This small molecule binds to this protein.
Small molecule (SMILES): CC(=O)N[C@H]1[C@H](O[C@H]2[C@H](O)[C@@H](NC(C)=O)CO[C@@H]2CO)O[C@H](CO[C@H]2O[C@H](CO)[C@@H](O)[C@H](O)[C@@H]2O)[C@@H](O[C@H]2O[C@H](CO)[C@@H](O)[C@H](O)[C@@H]2O)[C@@H]1O[C@@H]1O[C@H](CS(=O)(=O)O)[C@@H](O[C@@H]2O[C@H](CO)[C@@H](O)[C@H](O)[C@H]2O)[C@H](O)[C@H]1O

Binding-site contacts:
Ligand atom C8 contacts residue PRO175 of chain 1.A at 4.4 Å (hydrophobic).
Ligand atom C4 contacts residue ASN83 of chain 1.A at 4.3 Å.
Ligand atom C1 contacts residue GLY71 of chain 1.B at 3.8 Å.
Ligand atom C8 contacts residue TYR43 of chain 1.B at 3.9 Å (hydrophobic).
Ligand atom O7 contacts residue GLY71 of chain 1.B at 4.2 Å.
Ligand atom O4 contacts residue LEU174 of chain 1.A at 4.0 Å.
Ligand atom C6 contacts residue GLY172 of chain 1.A at 3.7 Å.
Ligand atom C8 contacts residue GLY172 of chain 1.A at 4.1 Å.
Ligand atom C7 contacts residue PRO40 of chain 1.B at 4.4 Å (hydrophobic).
Ligand atom C7 contacts residue ASN83 of chain 1.A at 3.7 Å.
Ligand atom N2 contacts residue LEU174 of chain 1.A at 4.4 Å.
Ligand atom C7 contacts residue LEU174 of chain 1.A at 4.2 Å (hydrophobic).
Ligand atom O6 contacts residue LYS176 of chain 1.A at 3.2 Å (salt-bridge).
Ligand atom N2 contacts residue PRO40 of chain 1.B at 4.1 Å.
Ligand atom C2 contacts residue ASN83 of chain 1.A at 2.4 Å.
Ligand atom O5 contacts residue GLY71 of chain 1.B at 3.8 Å.
Ligand atom O5 contacts residue LEU174 of chain 1.A at 4.2 Å.
Ligand atom C8 contacts residue PRO40 of chain 1.B at 3.6 Å (hydrophobic).
Ligand atom C4 contacts residue LEU174 of chain 1.A at 4.2 Å (hydrophobic).
Ligand atom C2 contacts residue GLY71 of chain 1.B at 3.9 Å.
Ligand atom O7 contacts residue ASN83 of chain 1.A at 4.4 Å.
Ligand atom C6 contacts residue LYS176 of chain 1.A at 4.4 Å.
Ligand atom O6 contacts residue LEU174 of chain 1.A at 2.9 Å (h-bond).
Ligand atom C3 contacts residue ASN83 of chain 1.A at 3.7 Å.
Ligand atom C1 contacts residue ASN83 of chain 1.A at 1.4 Å.
Ligand atom O4 contacts residue LYS176 of chain 1.A at 4.2 Å.
Ligand atom C8 contacts residue THR173 of chain 1.A at 4.3 Å.
Ligand atom O6 contacts residue THR173 of chain 1.A at 4.2 Å.
Ligand atom C7 contacts residue LYS176 of chain 1.A at 4.4 Å.
Ligand atom N2 contacts residue ASN83 of chain 1.A at 2.6 Å (h-bond).
Ligand atom C5 contacts residue ASN83 of chain 1.A at 3.7 Å.
Ligand atom O6 contacts residue GLY172 of chain 1.A at 3.5 Å (h-bond).
Ligand atom C6 contacts residue LEU174 of chain 1.A at 3.3 Å (hydrophobic).
Ligand atom O7 contacts residue LYS176 of chain 1.A at 3.9 Å.
Ligand atom C6 contacts residue THR173 of chain 1.A at 4.2 Å.
Ligand atom O5 contacts residue ASN83 of chain 1.A at 2.5 Å (h-bond).
Ligand atom C8 contacts residue LEU174 of chain 1.A at 3.9 Å (hydrophobic).
Ligand atom N2 contacts residue GLY71 of chain 1.B at 3.9 Å.
Ligand atom C7 contacts residue GLY71 of chain 1.B at 4.1 Å.
Ligand atom C5 contacts residue LEU174 of chain 1.A at 3.2 Å (hydrophobic).

Sequence of chain 1.A:
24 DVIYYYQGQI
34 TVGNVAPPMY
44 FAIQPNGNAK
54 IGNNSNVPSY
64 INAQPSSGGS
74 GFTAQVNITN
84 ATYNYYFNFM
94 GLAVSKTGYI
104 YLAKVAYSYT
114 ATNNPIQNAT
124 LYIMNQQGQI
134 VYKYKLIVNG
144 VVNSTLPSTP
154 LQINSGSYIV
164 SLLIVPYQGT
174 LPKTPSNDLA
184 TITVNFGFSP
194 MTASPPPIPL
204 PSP

Sequence of chain 1.B:
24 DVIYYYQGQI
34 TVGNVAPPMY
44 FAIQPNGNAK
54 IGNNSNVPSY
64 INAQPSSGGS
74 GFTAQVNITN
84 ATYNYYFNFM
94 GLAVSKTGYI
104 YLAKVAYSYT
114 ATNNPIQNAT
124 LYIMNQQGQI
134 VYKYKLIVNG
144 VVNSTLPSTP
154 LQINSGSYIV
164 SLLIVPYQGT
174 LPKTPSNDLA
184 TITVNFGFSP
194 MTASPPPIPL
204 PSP